Sequence of chain 37.A:
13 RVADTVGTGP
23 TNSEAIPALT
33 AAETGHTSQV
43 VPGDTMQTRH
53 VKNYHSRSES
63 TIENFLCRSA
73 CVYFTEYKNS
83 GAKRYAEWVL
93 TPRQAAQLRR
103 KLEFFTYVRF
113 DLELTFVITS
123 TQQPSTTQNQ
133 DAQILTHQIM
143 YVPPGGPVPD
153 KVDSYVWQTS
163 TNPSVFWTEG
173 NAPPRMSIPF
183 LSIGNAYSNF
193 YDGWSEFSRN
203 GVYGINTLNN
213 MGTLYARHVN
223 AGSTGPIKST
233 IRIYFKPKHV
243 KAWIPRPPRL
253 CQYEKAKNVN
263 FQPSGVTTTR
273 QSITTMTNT

Sequence of chain 59.C:
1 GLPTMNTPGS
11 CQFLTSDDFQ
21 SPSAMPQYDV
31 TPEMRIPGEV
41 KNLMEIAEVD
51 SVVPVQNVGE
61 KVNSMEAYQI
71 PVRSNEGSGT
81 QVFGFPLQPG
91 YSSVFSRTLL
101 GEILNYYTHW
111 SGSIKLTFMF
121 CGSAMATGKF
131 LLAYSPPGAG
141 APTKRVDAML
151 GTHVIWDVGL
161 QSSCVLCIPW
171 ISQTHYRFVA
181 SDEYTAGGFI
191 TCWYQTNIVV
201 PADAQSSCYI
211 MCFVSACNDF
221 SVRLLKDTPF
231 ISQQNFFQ

This small molecule binds to this protein.
Small molecule (SMILES): O=C(O)c1ccc(NS(=O)(=O)c2ccc(N3C(=O)c4ccccc4C3=O)cc2)cc1

Binding-site contacts:
Ligand atom O2 contacts residue GLN234 of chain 59.C at 2.5 Å (h-bond).
Ligand atom C5 contacts residue SER156 of chain 37.A at 2.9 Å.
Ligand atom C1 contacts residue TYR157 of chain 37.A at 3.5 Å (hydrophobic).
Ligand atom C12 contacts residue GLN234 of chain 59.C at 2.8 Å.
Ligand atom O5 contacts residue ARG234 of chain 59.A at 2.7 Å (salt-bridge).
Ligand atom C6 contacts residue SER156 of chain 37.A at 3.4 Å.
Ligand atom C4 contacts residue TYR157 of chain 37.A at 3.5 Å (hydrophobic).
Ligand atom C5 contacts residue TYR157 of chain 37.A at 2.8 Å (hydrophobic).
Ligand atom O1 contacts residue GLN233 of chain 59.C at 3.6 Å.
Ligand atom C8 contacts residue GLN234 of chain 59.C at 2.9 Å.
Ligand atom C6 contacts residue TYR157 of chain 37.A at 2.6 Å (hydrophobic).
Ligand atom C1 contacts residue GLN160 of chain 37.A at 2.6 Å.
Ligand atom O2 contacts residue GLN233 of chain 59.C at 2.9 Å (h-bond).
Ligand atom C2 contacts residue SER156 of chain 37.A at 3.6 Å.
Ligand atom C2 contacts residue GLN160 of chain 37.A at 3.5 Å.
Ligand atom O6 contacts residue ARG234 of chain 59.A at 3.4 Å (salt-bridge).
Ligand atom C20 contacts residue PHE76 of chain 59.A at 3.2 Å (hydrophobic).
Ligand atom N1 contacts residue SER156 of chain 37.A at 2.9 Å.
Ligand atom C21 contacts residue GLN160 of chain 37.A at 3.6 Å.
Ligand atom C3 contacts residue ASP155 of chain 37.A at 3.0 Å.
Ligand atom C6 contacts residue GLN160 of chain 37.A at 2.9 Å.
Ligand atom C13 contacts residue PHE76 of chain 59.A at 2.9 Å (hydrophobic).
Ligand atom C13 contacts residue PHE236 of chain 59.C at 3.4 Å (hydrophobic).
Ligand atom C4 contacts residue SER156 of chain 37.A at 3.0 Å.
Ligand atom C14 contacts residue PHE76 of chain 59.A at 3.3 Å (hydrophobic).
Ligand atom C4 contacts residue ASP155 of chain 37.A at 1.9 Å.
Ligand atom O4 contacts residue PHE236 of chain 59.C at 2.6 Å.
Ligand atom O4 contacts residue PHE76 of chain 59.A at 2.2 Å.
Ligand atom O6 contacts residue GLN160 of chain 37.A at 2.9 Å.
Ligand atom S1 contacts residue GLN234 of chain 59.C at 2.2 Å (h-bond).
Ligand atom O2 contacts residue TYR157 of chain 37.A at 3.4 Å.
Ligand atom O5 contacts residue ARG219 of chain 37.A at 3.5 Å (salt-bridge).
Ligand atom N1 contacts residue TYR157 of chain 37.A at 2.5 Å (h-bond).
Ligand atom N1 contacts residue ASP155 of chain 37.A at 2.5 Å (salt-bridge).
Ligand atom C21 contacts residue ARG234 of chain 59.A at 3.5 Å.
Ligand atom O1 contacts residue GLN234 of chain 59.C at 2.6 Å (h-bond).
Ligand atom C7 contacts residue GLN234 of chain 59.C at 2.2 Å.
Ligand atom C8 contacts residue ASP155 of chain 37.A at 3.7 Å.
Ligand atom C3 contacts residue SER156 of chain 37.A at 3.2 Å.
Ligand atom C5 contacts residue ASP155 of chain 37.A at 2.5 Å.

Sequence of chain 59.A:
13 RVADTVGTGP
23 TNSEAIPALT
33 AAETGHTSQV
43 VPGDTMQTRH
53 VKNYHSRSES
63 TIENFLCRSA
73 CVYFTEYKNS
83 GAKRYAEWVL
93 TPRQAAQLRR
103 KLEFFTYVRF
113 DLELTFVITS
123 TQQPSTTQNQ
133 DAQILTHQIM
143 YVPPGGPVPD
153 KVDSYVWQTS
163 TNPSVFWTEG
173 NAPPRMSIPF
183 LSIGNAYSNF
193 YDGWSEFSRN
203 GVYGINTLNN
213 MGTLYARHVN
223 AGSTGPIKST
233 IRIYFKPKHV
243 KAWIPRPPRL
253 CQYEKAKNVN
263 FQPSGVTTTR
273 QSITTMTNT